Binding-site contacts:
Ligand atom C8 contacts residue GLN599 of chain 1.G at 4.0 Å.
Ligand atom C5 contacts residue ASN350 of chain 1.G at 3.7 Å.
Ligand atom C2 contacts residue GLN599 of chain 1.G at 3.8 Å.
Ligand atom C4 contacts residue ASN350 of chain 1.G at 4.3 Å.
Ligand atom C1 contacts residue ASN350 of chain 1.G at 1.5 Å.
Ligand atom C7 contacts residue ASN350 of chain 1.G at 3.7 Å.
Ligand atom C7 contacts residue PRO598 of chain 1.G at 4.4 Å (hydrophobic).
Ligand atom C8 contacts residue PRO598 of chain 1.G at 3.2 Å (hydrophobic).
Ligand atom C3 contacts residue GLN599 of chain 1.G at 3.8 Å.
Ligand atom N2 contacts residue ASN350 of chain 1.G at 3.0 Å (h-bond).
Ligand atom O5 contacts residue ASN350 of chain 1.G at 2.4 Å (h-bond).
Ligand atom C1 contacts residue GLN599 of chain 1.G at 4.0 Å.
Ligand atom O3 contacts residue GLN599 of chain 1.G at 4.4 Å.
Ligand atom C3 contacts residue ASN350 of chain 1.G at 3.9 Å.
Ligand atom C8 contacts residue PRO349 of chain 1.G at 3.8 Å (hydrophobic).
Ligand atom C7 contacts residue GLN599 of chain 1.G at 4.0 Å.
Ligand atom O7 contacts residue ASN350 of chain 1.G at 3.8 Å.
Ligand atom C8 contacts residue ASN350 of chain 1.G at 4.4 Å.
Ligand atom N2 contacts residue GLN599 of chain 1.G at 3.1 Å (h-bond).
Ligand atom C7 contacts residue PRO349 of chain 1.G at 4.4 Å (hydrophobic).
Ligand atom C2 contacts residue ASN350 of chain 1.G at 2.5 Å.

The protein below binds the small molecule below.
Small molecule (SMILES): CC(=O)N[C@@H]1[C@@H](O)[C@H](O)[C@@H](CO)O[C@H]1O

Sequence of chain 1.G:
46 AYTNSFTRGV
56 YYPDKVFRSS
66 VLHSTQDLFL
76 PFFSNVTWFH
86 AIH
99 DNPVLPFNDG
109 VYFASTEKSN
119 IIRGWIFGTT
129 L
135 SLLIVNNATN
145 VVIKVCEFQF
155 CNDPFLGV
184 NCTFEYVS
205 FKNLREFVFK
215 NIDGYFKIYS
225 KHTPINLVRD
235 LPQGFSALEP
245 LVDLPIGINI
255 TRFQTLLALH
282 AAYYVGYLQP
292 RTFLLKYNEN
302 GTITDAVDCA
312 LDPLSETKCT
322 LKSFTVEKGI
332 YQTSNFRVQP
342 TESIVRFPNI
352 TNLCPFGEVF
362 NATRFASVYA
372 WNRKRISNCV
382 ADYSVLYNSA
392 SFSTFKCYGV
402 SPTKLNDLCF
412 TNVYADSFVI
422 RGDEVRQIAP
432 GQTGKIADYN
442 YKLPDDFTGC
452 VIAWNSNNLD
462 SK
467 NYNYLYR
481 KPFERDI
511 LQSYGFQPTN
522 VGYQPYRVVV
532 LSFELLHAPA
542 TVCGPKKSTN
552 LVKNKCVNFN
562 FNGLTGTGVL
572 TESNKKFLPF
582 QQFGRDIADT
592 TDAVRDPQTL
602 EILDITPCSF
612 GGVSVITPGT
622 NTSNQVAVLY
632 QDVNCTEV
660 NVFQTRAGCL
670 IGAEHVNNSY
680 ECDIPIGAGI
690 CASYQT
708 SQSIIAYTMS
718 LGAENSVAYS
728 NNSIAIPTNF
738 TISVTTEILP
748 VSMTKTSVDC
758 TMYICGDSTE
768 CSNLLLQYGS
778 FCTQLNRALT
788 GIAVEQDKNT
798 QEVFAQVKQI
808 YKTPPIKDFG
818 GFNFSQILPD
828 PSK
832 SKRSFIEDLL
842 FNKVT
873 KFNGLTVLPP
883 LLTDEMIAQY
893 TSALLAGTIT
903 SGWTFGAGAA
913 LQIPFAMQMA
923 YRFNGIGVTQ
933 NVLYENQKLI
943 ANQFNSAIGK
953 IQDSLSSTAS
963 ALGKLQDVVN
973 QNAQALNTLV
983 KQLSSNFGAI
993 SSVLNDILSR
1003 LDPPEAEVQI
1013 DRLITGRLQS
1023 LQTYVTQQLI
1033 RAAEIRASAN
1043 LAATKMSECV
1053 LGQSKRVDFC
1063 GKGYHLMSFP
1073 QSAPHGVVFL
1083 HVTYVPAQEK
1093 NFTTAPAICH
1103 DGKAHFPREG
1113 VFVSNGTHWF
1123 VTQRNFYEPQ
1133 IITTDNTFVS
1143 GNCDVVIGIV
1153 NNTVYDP